Sequence of chain 1.B:
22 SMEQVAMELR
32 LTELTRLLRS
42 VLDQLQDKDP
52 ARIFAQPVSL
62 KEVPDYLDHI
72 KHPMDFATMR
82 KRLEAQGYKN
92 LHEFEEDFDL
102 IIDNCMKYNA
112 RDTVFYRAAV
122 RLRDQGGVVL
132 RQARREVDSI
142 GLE

Binding-site contacts:
Ligand atom C9 contacts residue VAL64 of chain 1.B at 4.1 Å (hydrophobic).
Ligand atom C5 contacts residue PHE116 of chain 1.B at 4.2 Å (hydrophobic).
Ligand atom C1 contacts residue PHE55 of chain 1.B at 4.5 Å (hydrophobic).
Ligand atom O1 contacts residue VAL59 of chain 1.B at 4.3 Å.
Ligand atom C1 contacts residue PHE116 of chain 1.B at 4.5 Å (hydrophobic).
Ligand atom C4 contacts residue PHE116 of chain 1.B at 3.6 Å (hydrophobic).
Ligand atom C9 contacts residue GLU63 of chain 1.B at 4.0 Å.
Ligand atom C8 contacts residue GLU63 of chain 1.B at 4.0 Å.
Ligand atom C2 contacts residue ASN110 of chain 1.B at 3.9 Å.
Ligand atom C6 contacts residue VAL64 of chain 1.B at 4.4 Å (hydrophobic).
Ligand atom C11 contacts residue GLU63 of chain 1.B at 4.5 Å.
Ligand atom C7 contacts residue PHE116 of chain 1.B at 4.4 Å (hydrophobic).
Ligand atom N2 contacts residue PHE116 of chain 1.B at 3.9 Å.
Ligand atom C10 contacts residue GLU63 of chain 1.B at 3.9 Å.
Ligand atom C6 contacts residue TYR109 of chain 1.B at 3.8 Å (hydrophobic).
Ligand atom N1 contacts residue ASN110 of chain 1.B at 4.4 Å.
Ligand atom C1 contacts residue CYS106 of chain 1.B at 4.5 Å (hydrophobic).
Ligand atom C8 contacts residue VAL64 of chain 1.B at 3.8 Å (hydrophobic).
Ligand atom C2 contacts residue VAL59 of chain 1.B at 3.9 Å (hydrophobic).
Ligand atom C1 contacts residue VAL59 of chain 1.B at 3.9 Å (hydrophobic).
Ligand atom O1 contacts residue TYR67 of chain 1.B at 4.5 Å.
Ligand atom C7 contacts residue VAL64 of chain 1.B at 3.6 Å (hydrophobic).
Ligand atom O1 contacts residue CYS106 of chain 1.B at 3.9 Å.
Ligand atom C6 contacts residue VAL59 of chain 1.B at 4.5 Å (hydrophobic).
Ligand atom C1 contacts residue ILE54 of chain 1.B at 3.9 Å (hydrophobic).
Ligand atom C11 contacts residue VAL64 of chain 1.B at 4.1 Å (hydrophobic).
Ligand atom C5 contacts residue ASN110 of chain 1.B at 3.4 Å.
Ligand atom N1 contacts residue VAL59 of chain 1.B at 4.0 Å.
Ligand atom O1 contacts residue ASN110 of chain 1.B at 3.0 Å (h-bond).
Ligand atom N2 contacts residue VAL64 of chain 1.B at 4.0 Å.
Ligand atom C5 contacts residue VAL64 of chain 1.B at 4.5 Å (hydrophobic).
Ligand atom C6 contacts residue ASN110 of chain 1.B at 3.8 Å.
Ligand atom C5 contacts residue TYR109 of chain 1.B at 4.0 Å (hydrophobic).
Ligand atom C10 contacts residue VAL64 of chain 1.B at 4.2 Å (hydrophobic).
Ligand atom N3 contacts residue VAL64 of chain 1.B at 3.8 Å.
Ligand atom C3 contacts residue VAL59 of chain 1.B at 4.1 Å (hydrophobic).

A protein and the small-molecule ligand that binds it are described below.
Small molecule (SMILES): CC(=O)N1CCN(c2ccccn2)CC1